Sequence of chain 1.B:
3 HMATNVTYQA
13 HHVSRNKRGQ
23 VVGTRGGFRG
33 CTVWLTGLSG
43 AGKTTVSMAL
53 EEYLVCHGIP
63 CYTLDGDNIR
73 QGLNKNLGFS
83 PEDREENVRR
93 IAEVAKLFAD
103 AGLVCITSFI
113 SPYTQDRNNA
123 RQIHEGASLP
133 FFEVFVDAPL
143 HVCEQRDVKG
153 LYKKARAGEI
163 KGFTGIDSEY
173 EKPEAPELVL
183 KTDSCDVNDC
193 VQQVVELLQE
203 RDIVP

Sequence of chain 1.A:
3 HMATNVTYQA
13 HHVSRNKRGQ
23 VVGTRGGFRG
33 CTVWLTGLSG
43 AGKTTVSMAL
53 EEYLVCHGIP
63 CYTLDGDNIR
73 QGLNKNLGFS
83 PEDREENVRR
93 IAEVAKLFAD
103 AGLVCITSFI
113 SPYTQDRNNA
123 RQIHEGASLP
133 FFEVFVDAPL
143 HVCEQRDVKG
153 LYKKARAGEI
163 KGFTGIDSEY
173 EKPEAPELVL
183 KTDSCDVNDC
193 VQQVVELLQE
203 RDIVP

This small molecule binds to this protein.
Small molecule (SMILES): Nc1ncnc2c1ncn2[C@@H]1O[C@H](CO[P](=O)(O)OS(=O)(=O)O)[C@@H](OP(=O)(O)O)[C@H]1O

Binding-site contacts:
Ligand atom OS1 contacts residue SER113 of chain 1.B at 2.8 Å (h-bond).
Ligand atom OS3 contacts residue PRO114 of chain 1.B at 3.1 Å.
Ligand atom O3P contacts residue ADP1 of chain 1.L at 2.9 Å (h-bond).
Ligand atom O2' contacts residue LYS151 of chain 1.B at 2.8 Å (salt-bridge).
Ligand atom N6 contacts residue PHE165 of chain 1.B at 3.4 Å.
Ligand atom O1P contacts residue ILE112 of chain 1.B at 3.1 Å.
Ligand atom N6 contacts residue GLY164 of chain 1.B at 2.9 Å (h-bond).
Ligand atom C8 contacts residue PHE81 of chain 1.B at 3.4 Å (hydrophobic).
Ligand atom C2 contacts residue ILE112 of chain 1.B at 3.3 Å (hydrophobic).
Ligand atom O3P contacts residue MG1 of chain 1.H at 2.0 Å.
Ligand atom C8 contacts residue ASN7 of chain 1.A at 3.3 Å.
Ligand atom C6 contacts residue PHE165 of chain 1.B at 3.3 Å (hydrophobic).
Ligand atom OS3 contacts residue ARG86 of chain 1.B at 2.9 Å (salt-bridge).
Ligand atom O4P contacts residue ILE112 of chain 1.B at 2.8 Å (h-bond).
Ligand atom O5P contacts residue ASN89 of chain 1.B at 2.6 Å (h-bond).
Ligand atom C2' contacts residue LEU153 of chain 1.B at 3.4 Å (hydrophobic).
Ligand atom O2' contacts residue ASP69 of chain 1.B at 2.7 Å (salt-bridge).
Ligand atom O4P contacts residue PHE111 of chain 1.B at 3.1 Å.
Ligand atom C8 contacts residue THR6 of chain 1.A at 3.2 Å.
Ligand atom O5P contacts residue PHE111 of chain 1.B at 3.4 Å.
Ligand atom P1 contacts residue LYS151 of chain 1.B at 3.3 Å.
Ligand atom O3P contacts residue LYS151 of chain 1.B at 3.4 Å (salt-bridge).
Ligand atom O3' contacts residue LYS151 of chain 1.B at 3.1 Å (salt-bridge).
Ligand atom O2P contacts residue LYS151 of chain 1.B at 2.7 Å (salt-bridge).
Ligand atom O1P contacts residue LYS45 of chain 1.B at 3.1 Å (salt-bridge).
Ligand atom P1 contacts residue ADP1 of chain 1.L at 3.0 Å.
Ligand atom N1 contacts residue THR166 of chain 1.B at 3.3 Å (h-bond).
Ligand atom O2P contacts residue SER41 of chain 1.B at 2.7 Å (h-bond).
Ligand atom O5P contacts residue ARG72 of chain 1.B at 2.7 Å (salt-bridge).
Ligand atom O4' contacts residue PHE81 of chain 1.B at 3.4 Å.
Ligand atom C2 contacts residue THR166 of chain 1.B at 3.4 Å.
Ligand atom O3P contacts residue ASP69 of chain 1.B at 3.4 Å (salt-bridge).
Ligand atom N7 contacts residue PHE81 of chain 1.B at 3.4 Å.
Ligand atom O2P contacts residue ADP1 of chain 1.L at 2.7 Å (h-bond).
Ligand atom O3' contacts residue ASP69 of chain 1.B at 2.6 Å (salt-bridge).
Ligand atom OS2 contacts residue ARG72 of chain 1.B at 2.9 Å (salt-bridge).
Ligand atom O1P contacts residue SER41 of chain 1.B at 3.2 Å.
Ligand atom N1 contacts residue ARG86 of chain 1.B at 2.9 Å (salt-bridge).
Ligand atom OS2 contacts residue ASN89 of chain 1.B at 2.8 Å (h-bond).
Ligand atom C1' contacts residue ASN7 of chain 1.A at 3.3 Å.